The small molecule below binds the protein below.
Small molecule (SMILES): CC(=O)N[C@H]1[C@H](O[C@H]2[C@H](O)[C@@H](NC(C)=O)CO[C@@H]2CO)O[C@H](CO)[C@@H](O[C@@H]2O[C@H](CO)[C@@H](O)[C@H](O)[C@H]2NC(C)=O)[C@@H]1O

Sequence of chain 1.D:
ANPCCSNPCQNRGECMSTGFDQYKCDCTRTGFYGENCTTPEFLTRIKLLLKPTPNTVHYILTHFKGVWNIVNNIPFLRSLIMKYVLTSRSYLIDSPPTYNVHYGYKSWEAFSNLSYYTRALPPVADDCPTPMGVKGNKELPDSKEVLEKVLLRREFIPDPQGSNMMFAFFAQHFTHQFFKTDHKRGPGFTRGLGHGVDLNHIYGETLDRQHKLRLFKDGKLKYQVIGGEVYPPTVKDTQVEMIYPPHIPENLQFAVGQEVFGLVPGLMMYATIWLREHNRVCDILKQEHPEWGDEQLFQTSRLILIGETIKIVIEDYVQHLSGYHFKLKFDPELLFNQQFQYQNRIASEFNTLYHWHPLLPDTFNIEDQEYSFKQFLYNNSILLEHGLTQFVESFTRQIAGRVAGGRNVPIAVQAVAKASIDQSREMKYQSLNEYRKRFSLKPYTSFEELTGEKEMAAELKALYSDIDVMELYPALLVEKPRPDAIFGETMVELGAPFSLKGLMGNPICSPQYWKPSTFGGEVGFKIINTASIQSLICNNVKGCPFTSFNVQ

Sequence of chain 1.C:
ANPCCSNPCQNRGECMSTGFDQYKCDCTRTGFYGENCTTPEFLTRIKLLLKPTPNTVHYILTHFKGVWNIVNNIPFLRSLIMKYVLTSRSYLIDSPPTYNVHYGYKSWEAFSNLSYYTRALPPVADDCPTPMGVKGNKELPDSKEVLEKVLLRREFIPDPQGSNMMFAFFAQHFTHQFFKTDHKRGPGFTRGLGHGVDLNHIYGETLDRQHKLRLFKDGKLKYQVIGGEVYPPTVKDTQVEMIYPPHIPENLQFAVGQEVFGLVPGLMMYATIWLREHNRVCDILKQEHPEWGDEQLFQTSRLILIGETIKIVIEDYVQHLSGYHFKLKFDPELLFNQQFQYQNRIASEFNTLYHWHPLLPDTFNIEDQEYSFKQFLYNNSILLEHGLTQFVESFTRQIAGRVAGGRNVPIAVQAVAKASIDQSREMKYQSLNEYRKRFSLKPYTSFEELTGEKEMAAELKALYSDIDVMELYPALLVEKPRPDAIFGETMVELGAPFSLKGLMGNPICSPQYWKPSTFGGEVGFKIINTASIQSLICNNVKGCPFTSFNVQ

Binding-site contacts:
Ligand atom C5 contacts residue PHE206 of chain 1.C at 4.0 Å (hydrophobic).
Ligand atom O5 contacts residue PHE206 of chain 1.C at 4.3 Å.
Ligand atom C4 contacts residue ASN130 of chain 1.C at 4.2 Å.
Ligand atom C2 contacts residue ASN130 of chain 1.C at 2.4 Å.
Ligand atom O6 contacts residue TYR133 of chain 1.C at 3.6 Å.
Ligand atom O5 contacts residue GLU126 of chain 1.C at 3.7 Å.
Ligand atom C3 contacts residue ASN130 of chain 1.C at 3.8 Å.
Ligand atom O5 contacts residue ASN130 of chain 1.C at 2.4 Å (h-bond).
Ligand atom O6 contacts residue ASP225 of chain 1.D at 3.7 Å.
Ligand atom C3 contacts residue ARG202 of chain 1.C at 4.0 Å.
Ligand atom C6 contacts residue ASP225 of chain 1.D at 4.3 Å.
Ligand atom C2 contacts residue GLU126 of chain 1.C at 4.4 Å.
Ligand atom C1 contacts residue GLU126 of chain 1.C at 3.8 Å.
Ligand atom N2 contacts residue ASN130 of chain 1.C at 2.9 Å (h-bond).
Ligand atom C8 contacts residue ASN130 of chain 1.C at 4.3 Å.
Ligand atom C5 contacts residue ARG202 of chain 1.C at 4.0 Å.
Ligand atom C1 contacts residue ASN130 of chain 1.C at 1.4 Å.
Ligand atom C6 contacts residue LEU224 of chain 1.D at 4.1 Å (hydrophobic).
Ligand atom C8 contacts residue ARG202 of chain 1.C at 3.9 Å.
Ligand atom N2 contacts residue ARG202 of chain 1.C at 3.0 Å (salt-bridge).
Ligand atom O6 contacts residue LEU224 of chain 1.D at 4.1 Å.
Ligand atom C1 contacts residue TYR133 of chain 1.C at 4.0 Å (hydrophobic).
Ligand atom C1 contacts residue ARG202 of chain 1.C at 3.9 Å.
Ligand atom C5 contacts residue ASN130 of chain 1.C at 3.7 Å.
Ligand atom O5 contacts residue LEU224 of chain 1.D at 4.1 Å.
Ligand atom O7 contacts residue ASN130 of chain 1.C at 3.8 Å.
Ligand atom C7 contacts residue ASN130 of chain 1.C at 3.5 Å.
Ligand atom O7 contacts residue LEU224 of chain 1.D at 4.1 Å.
Ligand atom C4 contacts residue LEU224 of chain 1.D at 4.3 Å (hydrophobic).
Ligand atom O4 contacts residue ARG202 of chain 1.C at 3.0 Å (salt-bridge).
Ligand atom C1 contacts residue SER132 of chain 1.C at 4.3 Å.
Ligand atom C5 contacts residue TYR133 of chain 1.C at 4.4 Å (hydrophobic).
Ligand atom C4 contacts residue ARG202 of chain 1.C at 3.8 Å.
Ligand atom C7 contacts residue ARG202 of chain 1.C at 3.8 Å.
Ligand atom C6 contacts residue PHE206 of chain 1.C at 3.7 Å (hydrophobic).
Ligand atom C2 contacts residue ARG202 of chain 1.C at 3.7 Å.
Ligand atom C6 contacts residue TYR133 of chain 1.C at 3.7 Å (hydrophobic).
Ligand atom O5 contacts residue TYR133 of chain 1.C at 3.5 Å.
Ligand atom C5 contacts residue LEU224 of chain 1.D at 4.3 Å (hydrophobic).